Binding-site contacts:
Ligand atom C4' contacts residue ARG367 of chain 1.C at 3.7 Å.
Ligand atom N3 contacts residue MET286 of chain 1.C at 3.5 Å.
Ligand atom N7 contacts residue PRO113 of chain 1.C at 3.5 Å.
Ligand atom C2 contacts residue LEU321 of chain 1.C at 3.7 Å (hydrophobic).
Ligand atom O2' contacts residue GLN248 of chain 1.C at 3.0 Å (h-bond).
Ligand atom O3' contacts residue GLN248 of chain 1.C at 3.3 Å (h-bond).
Ligand atom C5' contacts residue ARG367 of chain 1.C at 3.3 Å.
Ligand atom C4' contacts residue MET1 of chain 1.H at 4.0 Å (hydrophobic).
Ligand atom N1 contacts residue PRO319 of chain 1.C at 4.2 Å.
Ligand atom C6 contacts residue TYR111 of chain 1.C at 3.6 Å (hydrophobic).
Ligand atom N6 contacts residue LEU321 of chain 1.C at 3.0 Å (h-bond).
Ligand atom N1 contacts residue THR320 of chain 1.C at 4.2 Å.
Ligand atom O2' contacts residue HIS284 of chain 1.C at 3.9 Å.
Ligand atom C2 contacts residue MET286 of chain 1.C at 3.5 Å (hydrophobic).
Ligand atom C2' contacts residue GLN248 of chain 1.C at 3.4 Å.
Ligand atom N6 contacts residue PRO113 of chain 1.C at 4.1 Å.
Ligand atom N7 contacts residue TYR111 of chain 1.C at 3.2 Å (h-bond).
Ligand atom C6 contacts residue LEU321 of chain 1.C at 3.7 Å (hydrophobic).
Ligand atom N6 contacts residue TYR111 of chain 1.C at 2.7 Å (h-bond).
Ligand atom C5' contacts residue MET1 of chain 1.H at 3.6 Å (hydrophobic).
Ligand atom N6 contacts residue ILE323 of chain 1.C at 3.6 Å.
Ligand atom N3 contacts residue ARG367 of chain 1.C at 3.7 Å.
Ligand atom N3 contacts residue PRO319 of chain 1.C at 4.2 Å.
Ligand atom N1 contacts residue LEU321 of chain 1.C at 3.2 Å (h-bond).
Ligand atom N7 contacts residue CYS112 of chain 1.C at 4.1 Å.
Ligand atom O3' contacts residue HIS284 of chain 1.C at 3.4 Å (h-bond).
Ligand atom C3' contacts residue MET1 of chain 1.H at 3.6 Å (hydrophobic).
Ligand atom C5' contacts residue TYR127 of chain 1.C at 3.8 Å (hydrophobic).
Ligand atom C5' contacts residue SER126 of chain 1.C at 3.9 Å.
Ligand atom C8 contacts residue TYR111 of chain 1.C at 3.6 Å (hydrophobic).
Ligand atom O3' contacts residue MET1 of chain 1.H at 2.9 Å (h-bond).
Ligand atom C5 contacts residue PRO113 of chain 1.C at 4.2 Å (hydrophobic).
Ligand atom C5 contacts residue TYR111 of chain 1.C at 3.7 Å (hydrophobic).
Ligand atom C3' contacts residue GLN248 of chain 1.C at 3.9 Å.
Ligand atom O2' contacts residue TYR318 of chain 1.C at 3.6 Å.
Ligand atom O4' contacts residue ARG367 of chain 1.C at 3.1 Å (salt-bridge).
Ligand atom C4 contacts residue MET286 of chain 1.C at 4.0 Å (hydrophobic).
Ligand atom C2 contacts residue ARG367 of chain 1.C at 3.9 Å.
Ligand atom N1 contacts residue MET286 of chain 1.C at 3.9 Å.
Ligand atom C2 contacts residue PRO319 of chain 1.C at 3.5 Å (hydrophobic).

Sequence of chain 1.C:
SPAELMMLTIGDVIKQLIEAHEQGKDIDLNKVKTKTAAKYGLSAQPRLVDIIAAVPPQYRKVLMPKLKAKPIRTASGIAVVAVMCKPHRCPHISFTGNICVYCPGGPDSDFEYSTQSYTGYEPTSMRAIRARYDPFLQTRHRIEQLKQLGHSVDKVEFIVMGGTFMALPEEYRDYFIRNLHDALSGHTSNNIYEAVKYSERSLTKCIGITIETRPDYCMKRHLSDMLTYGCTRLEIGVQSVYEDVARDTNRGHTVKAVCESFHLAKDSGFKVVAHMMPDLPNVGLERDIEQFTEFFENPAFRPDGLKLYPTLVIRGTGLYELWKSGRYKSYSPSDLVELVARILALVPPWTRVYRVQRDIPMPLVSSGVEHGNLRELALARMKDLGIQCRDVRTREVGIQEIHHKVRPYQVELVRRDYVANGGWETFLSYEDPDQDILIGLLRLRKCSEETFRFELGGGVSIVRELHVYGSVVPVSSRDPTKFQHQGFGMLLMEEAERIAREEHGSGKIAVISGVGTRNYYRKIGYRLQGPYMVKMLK

This small molecule binds to this protein.
Small molecule (SMILES): C[C@H]1O[C@@H](n2cnc3c(N)ncnc32)[C@H](O)[C@@H]1O